Sequence of chain 1.D:
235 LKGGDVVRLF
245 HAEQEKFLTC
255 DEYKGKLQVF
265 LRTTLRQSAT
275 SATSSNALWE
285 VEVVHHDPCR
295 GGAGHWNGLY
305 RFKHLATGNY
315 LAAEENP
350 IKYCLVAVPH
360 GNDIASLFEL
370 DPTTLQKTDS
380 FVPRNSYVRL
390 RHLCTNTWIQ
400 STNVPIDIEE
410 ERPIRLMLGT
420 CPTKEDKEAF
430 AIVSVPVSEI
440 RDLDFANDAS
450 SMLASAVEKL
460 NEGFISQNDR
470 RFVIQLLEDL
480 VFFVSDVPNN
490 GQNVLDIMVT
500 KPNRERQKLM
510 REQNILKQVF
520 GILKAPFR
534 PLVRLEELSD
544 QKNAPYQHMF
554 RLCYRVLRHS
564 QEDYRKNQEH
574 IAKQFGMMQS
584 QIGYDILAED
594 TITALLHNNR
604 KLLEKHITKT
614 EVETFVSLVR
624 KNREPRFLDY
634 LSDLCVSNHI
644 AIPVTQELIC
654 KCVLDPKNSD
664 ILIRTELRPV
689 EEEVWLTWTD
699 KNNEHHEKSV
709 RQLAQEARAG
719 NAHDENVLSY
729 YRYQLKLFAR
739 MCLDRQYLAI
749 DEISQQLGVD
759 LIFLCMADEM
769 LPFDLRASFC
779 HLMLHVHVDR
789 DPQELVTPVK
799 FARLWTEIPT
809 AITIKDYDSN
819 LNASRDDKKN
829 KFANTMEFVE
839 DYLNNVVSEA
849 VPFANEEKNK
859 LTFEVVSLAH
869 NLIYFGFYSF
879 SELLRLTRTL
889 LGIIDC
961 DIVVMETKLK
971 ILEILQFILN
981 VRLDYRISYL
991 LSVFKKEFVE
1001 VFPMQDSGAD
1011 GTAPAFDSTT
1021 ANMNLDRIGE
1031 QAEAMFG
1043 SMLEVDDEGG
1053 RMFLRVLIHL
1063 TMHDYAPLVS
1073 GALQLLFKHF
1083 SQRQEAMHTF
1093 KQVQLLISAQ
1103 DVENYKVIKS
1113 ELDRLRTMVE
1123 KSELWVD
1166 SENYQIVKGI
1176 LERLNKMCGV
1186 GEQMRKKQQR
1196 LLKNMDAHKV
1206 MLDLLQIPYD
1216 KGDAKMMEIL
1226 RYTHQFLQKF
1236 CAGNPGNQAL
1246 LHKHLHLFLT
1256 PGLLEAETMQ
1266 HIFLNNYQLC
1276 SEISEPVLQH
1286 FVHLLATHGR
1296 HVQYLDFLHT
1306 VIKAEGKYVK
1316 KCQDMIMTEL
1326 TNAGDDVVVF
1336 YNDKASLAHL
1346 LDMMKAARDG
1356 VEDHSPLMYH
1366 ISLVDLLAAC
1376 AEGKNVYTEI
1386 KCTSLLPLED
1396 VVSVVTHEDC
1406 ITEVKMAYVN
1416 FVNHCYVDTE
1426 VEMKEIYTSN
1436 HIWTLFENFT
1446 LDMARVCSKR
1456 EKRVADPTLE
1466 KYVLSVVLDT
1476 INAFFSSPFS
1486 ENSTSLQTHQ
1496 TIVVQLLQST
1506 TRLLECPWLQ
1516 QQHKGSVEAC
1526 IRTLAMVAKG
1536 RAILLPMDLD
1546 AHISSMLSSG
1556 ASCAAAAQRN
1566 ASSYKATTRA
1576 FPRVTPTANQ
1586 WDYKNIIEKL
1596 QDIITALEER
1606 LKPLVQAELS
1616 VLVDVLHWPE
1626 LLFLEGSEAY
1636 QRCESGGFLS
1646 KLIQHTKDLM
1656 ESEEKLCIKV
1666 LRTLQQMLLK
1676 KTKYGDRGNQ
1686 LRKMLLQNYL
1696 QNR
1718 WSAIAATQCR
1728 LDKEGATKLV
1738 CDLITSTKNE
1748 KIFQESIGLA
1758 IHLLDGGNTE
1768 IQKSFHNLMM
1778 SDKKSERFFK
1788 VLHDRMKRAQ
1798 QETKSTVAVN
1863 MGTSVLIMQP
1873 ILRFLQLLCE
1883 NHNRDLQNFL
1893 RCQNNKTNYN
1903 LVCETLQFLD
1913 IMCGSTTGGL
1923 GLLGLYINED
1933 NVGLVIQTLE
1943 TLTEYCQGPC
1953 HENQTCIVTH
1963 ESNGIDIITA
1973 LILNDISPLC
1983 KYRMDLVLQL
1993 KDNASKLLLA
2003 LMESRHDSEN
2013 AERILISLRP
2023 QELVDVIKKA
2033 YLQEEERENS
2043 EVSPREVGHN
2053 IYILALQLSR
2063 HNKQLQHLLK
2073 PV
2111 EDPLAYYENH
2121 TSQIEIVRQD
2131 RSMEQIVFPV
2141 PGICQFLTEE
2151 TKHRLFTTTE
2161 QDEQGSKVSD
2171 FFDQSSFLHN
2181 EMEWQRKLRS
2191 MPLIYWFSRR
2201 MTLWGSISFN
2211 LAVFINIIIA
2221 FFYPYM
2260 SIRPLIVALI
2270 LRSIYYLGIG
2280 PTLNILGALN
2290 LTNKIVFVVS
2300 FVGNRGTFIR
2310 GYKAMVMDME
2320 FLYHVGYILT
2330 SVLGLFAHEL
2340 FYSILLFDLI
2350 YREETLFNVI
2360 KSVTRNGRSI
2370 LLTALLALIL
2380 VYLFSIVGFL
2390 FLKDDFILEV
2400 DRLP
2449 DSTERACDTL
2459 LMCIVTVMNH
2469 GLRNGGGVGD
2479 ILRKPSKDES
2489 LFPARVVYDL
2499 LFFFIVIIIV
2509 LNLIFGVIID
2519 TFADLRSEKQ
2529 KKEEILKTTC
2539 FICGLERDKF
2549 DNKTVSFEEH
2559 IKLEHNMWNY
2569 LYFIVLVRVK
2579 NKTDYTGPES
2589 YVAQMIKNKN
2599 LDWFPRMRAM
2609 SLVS

The small molecule below binds the protein below.
Small molecule (SMILES): O=P(O)(O)O[C@@H]1[C@H](O)[C@H](O)[C@@H](OP(=O)(O)O)[C@H](OP(=O)(O)O)[C@H]1O

Binding-site contacts:
Ligand atom O52 contacts residue LYS507 of chain 1.D at 4.0 Å.
Ligand atom O41 contacts residue LYS569 of chain 1.D at 3.0 Å (salt-bridge).
Ligand atom P5 contacts residue ARG270 of chain 1.D at 3.1 Å.
Ligand atom P4 contacts residue LYS569 of chain 1.D at 4.5 Å.
Ligand atom O52 contacts residue TYR567 of chain 1.D at 3.4 Å (h-bond).
Ligand atom O51 contacts residue LYS569 of chain 1.D at 3.9 Å.
Ligand atom P4 contacts residue ARG270 of chain 1.D at 3.6 Å.
Ligand atom O53 contacts residue ARG270 of chain 1.D at 3.0 Å (salt-bridge).
Ligand atom O5 contacts residue ARG270 of chain 1.D at 3.7 Å.
Ligand atom O5 contacts residue ARG568 of chain 1.D at 3.9 Å.
Ligand atom O51 contacts residue ARG270 of chain 1.D at 2.5 Å (salt-bridge).
Ligand atom P5 contacts residue LYS569 of chain 1.D at 3.8 Å.
Ligand atom O6 contacts residue ARG568 of chain 1.D at 3.5 Å (salt-bridge).
Ligand atom O53 contacts residue TYR567 of chain 1.D at 4.2 Å.
Ligand atom C2 contacts residue ARG270 of chain 1.D at 4.5 Å.
Ligand atom O43 contacts residue ARG270 of chain 1.D at 2.9 Å (salt-bridge).
Ligand atom O52 contacts residue ARG510 of chain 1.D at 3.3 Å (salt-bridge).
Ligand atom O52 contacts residue LYS569 of chain 1.D at 2.9 Å (salt-bridge).
Ligand atom C1 contacts residue ARG568 of chain 1.D at 4.4 Å.
Ligand atom C5 contacts residue ARG568 of chain 1.D at 4.1 Å.
Ligand atom O1 contacts residue ARG568 of chain 1.D at 4.3 Å.
Ligand atom P4 contacts residue ARG266 of chain 1.D at 4.2 Å.
Ligand atom O4 contacts residue ARG270 of chain 1.D at 3.1 Å (salt-bridge).
Ligand atom C6 contacts residue ARG568 of chain 1.D at 3.4 Å.
Ligand atom O11 contacts residue ARG568 of chain 1.D at 4.2 Å.
Ligand atom P1 contacts residue ARG568 of chain 1.D at 4.3 Å.
Ligand atom O53 contacts residue LYS507 of chain 1.D at 4.5 Å.
Ligand atom P5 contacts residue TYR567 of chain 1.D at 4.4 Å.
Ligand atom O53 contacts residue ARG503 of chain 1.D at 4.4 Å.
Ligand atom O43 contacts residue ARG266 of chain 1.D at 3.3 Å (salt-bridge).
Ligand atom O42 contacts residue LEU269 of chain 1.D at 4.4 Å.
Ligand atom O43 contacts residue THR268 of chain 1.D at 4.0 Å.
Ligand atom O42 contacts residue ARG270 of chain 1.D at 4.3 Å.
Ligand atom O51 contacts residue LYS507 of chain 1.D at 4.2 Å.
Ligand atom C5 contacts residue ARG270 of chain 1.D at 3.4 Å.
Ligand atom O3 contacts residue ARG568 of chain 1.D at 4.0 Å.
Ligand atom C4 contacts residue ARG270 of chain 1.D at 3.9 Å.
Ligand atom O5 contacts residue LYS569 of chain 1.D at 3.8 Å.
Ligand atom O12 contacts residue ARG568 of chain 1.D at 3.4 Å (salt-bridge).
Ligand atom O42 contacts residue ARG266 of chain 1.D at 4.5 Å.